A protein and the small-molecule ligand that binds it are described below.
Small molecule (SMILES): CC(=O)N[C@H]1[C@H](O[C@H]2[C@H](O)[C@@H](NC(C)=O)CO[C@@H]2CO)O[C@H](CO)[C@@H](O)[C@@H]1O

Binding-site contacts:
Ligand atom N2 contacts residue ASN258 of chain 1.B at 2.8 Å (h-bond).
Ligand atom C1 contacts residue ASN258 of chain 1.B at 1.4 Å.
Ligand atom C7 contacts residue ASN258 of chain 1.B at 3.1 Å.
Ligand atom C8 contacts residue THR256 of chain 1.B at 3.4 Å.
Ligand atom C1 contacts residue ARG235 of chain 1.B at 3.9 Å.
Ligand atom O7 contacts residue ASN258 of chain 1.B at 3.2 Å (h-bond).
Ligand atom C2 contacts residue ASN258 of chain 1.B at 2.4 Å.
Ligand atom N2 contacts residue ARG235 of chain 1.B at 3.9 Å.
Ligand atom C3 contacts residue ARG235 of chain 1.B at 4.3 Å.
Ligand atom C5 contacts residue ASN258 of chain 1.B at 3.7 Å.
Ligand atom C3 contacts residue ASN258 of chain 1.B at 3.6 Å.
Ligand atom O5 contacts residue ASN258 of chain 1.B at 2.4 Å (h-bond).
Ligand atom C8 contacts residue ASN258 of chain 1.B at 3.8 Å.
Ligand atom C2 contacts residue ARG235 of chain 1.B at 4.3 Å.
Ligand atom C8 contacts residue TYR257 of chain 1.B at 3.9 Å (hydrophobic).
Ligand atom C4 contacts residue ASN258 of chain 1.B at 4.2 Å.

Sequence of chain 1.B:
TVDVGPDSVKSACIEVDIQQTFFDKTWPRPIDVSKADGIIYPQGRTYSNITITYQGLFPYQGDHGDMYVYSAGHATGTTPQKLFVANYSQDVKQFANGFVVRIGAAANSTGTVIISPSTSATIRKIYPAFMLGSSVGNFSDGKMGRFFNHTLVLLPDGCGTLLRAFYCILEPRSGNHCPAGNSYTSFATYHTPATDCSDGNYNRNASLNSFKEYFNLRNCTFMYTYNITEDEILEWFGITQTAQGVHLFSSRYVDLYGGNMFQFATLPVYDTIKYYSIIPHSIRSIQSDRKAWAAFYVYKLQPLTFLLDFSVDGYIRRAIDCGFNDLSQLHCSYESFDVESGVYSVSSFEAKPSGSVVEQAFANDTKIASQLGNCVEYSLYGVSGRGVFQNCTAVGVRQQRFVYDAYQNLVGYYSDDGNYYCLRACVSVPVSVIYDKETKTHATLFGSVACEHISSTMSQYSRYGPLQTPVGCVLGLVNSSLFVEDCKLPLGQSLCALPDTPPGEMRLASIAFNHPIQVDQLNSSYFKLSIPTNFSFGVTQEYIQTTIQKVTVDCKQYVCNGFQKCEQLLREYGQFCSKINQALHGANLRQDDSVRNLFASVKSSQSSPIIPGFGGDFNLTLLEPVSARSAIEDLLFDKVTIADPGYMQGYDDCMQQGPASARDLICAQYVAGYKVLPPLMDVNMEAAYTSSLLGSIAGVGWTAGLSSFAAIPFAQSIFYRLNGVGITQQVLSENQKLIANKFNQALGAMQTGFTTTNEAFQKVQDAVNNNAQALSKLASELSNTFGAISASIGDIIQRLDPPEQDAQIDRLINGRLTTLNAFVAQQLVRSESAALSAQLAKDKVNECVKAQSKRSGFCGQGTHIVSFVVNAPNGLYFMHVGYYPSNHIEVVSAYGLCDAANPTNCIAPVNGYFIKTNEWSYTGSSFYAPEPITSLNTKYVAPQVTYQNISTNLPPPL